Sequence of chain 1.F:
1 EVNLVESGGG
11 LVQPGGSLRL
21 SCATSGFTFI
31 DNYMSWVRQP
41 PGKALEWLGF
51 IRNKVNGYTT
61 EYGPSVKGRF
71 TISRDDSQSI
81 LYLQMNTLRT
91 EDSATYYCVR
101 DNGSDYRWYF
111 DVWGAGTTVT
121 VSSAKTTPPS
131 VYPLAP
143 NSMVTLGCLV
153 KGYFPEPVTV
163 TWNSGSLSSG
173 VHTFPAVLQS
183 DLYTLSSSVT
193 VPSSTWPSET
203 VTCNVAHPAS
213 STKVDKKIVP

This small molecule binds to this protein.
Small molecule (SMILES): CC(=O)N[C@H]1[C@H](O[C@H]2[C@H](O)[C@@H](NC(C)=O)CO[C@@H]2CO)O[C@H](CO)[C@@H](O[C@@H]2O[C@H](CO)[C@@H](O)[C@H](O)[C@@H]2O)[C@@H]1O

Binding-site contacts:
Ligand atom O5 contacts residue ARG107 of chain 1.F at 4.0 Å.
Ligand atom O7 contacts residue ASN102 of chain 1.F at 4.5 Å.
Ligand atom C5 contacts residue ASN102 of chain 1.F at 3.7 Å.
Ligand atom C8 contacts residue ASN102 of chain 1.F at 4.1 Å.
Ligand atom O5 contacts residue TYR109 of chain 1.F at 3.7 Å.
Ligand atom C5 contacts residue ARG107 of chain 1.F at 4.0 Å.
Ligand atom C2 contacts residue SER104 of chain 1.F at 4.1 Å.
Ligand atom C1 contacts residue ARG107 of chain 1.F at 4.2 Å.
Ligand atom C6 contacts residue TYR109 of chain 1.F at 3.9 Å (hydrophobic).
Ligand atom C7 contacts residue ASN102 of chain 1.F at 3.6 Å.
Ligand atom C3 contacts residue ASN102 of chain 1.F at 3.8 Å.
Ligand atom O7 contacts residue ASP105 of chain 1.F at 4.0 Å.
Ligand atom C1 contacts residue ASN102 of chain 1.F at 1.4 Å.
Ligand atom C7 contacts residue ARG100 of chain 1.F at 4.4 Å.
Ligand atom C8 contacts residue ARG100 of chain 1.F at 3.1 Å.
Ligand atom C1 contacts residue SER104 of chain 1.F at 3.9 Å.
Ligand atom C2 contacts residue ARG100 of chain 1.F at 4.4 Å.
Ligand atom C7 contacts residue ASN32 of chain 1.F at 3.5 Å.
Ligand atom N2 contacts residue ASN102 of chain 1.F at 2.9 Å (h-bond).
Ligand atom C4 contacts residue ASN102 of chain 1.F at 4.2 Å.
Ligand atom O6 contacts residue TYR109 of chain 1.F at 4.2 Å.
Ligand atom O7 contacts residue ASN32 of chain 1.F at 2.8 Å (h-bond).
Ligand atom C2 contacts residue ASN102 of chain 1.F at 2.4 Å.
Ligand atom C3 contacts residue SER104 of chain 1.F at 4.2 Å.
Ligand atom C6 contacts residue ARG107 of chain 1.F at 4.0 Å.
Ligand atom C7 contacts residue SER104 of chain 1.F at 4.4 Å.
Ligand atom N2 contacts residue ASN32 of chain 1.F at 4.5 Å.
Ligand atom N2 contacts residue SER104 of chain 1.F at 3.4 Å.
Ligand atom O5 contacts residue ASN102 of chain 1.F at 2.4 Å (h-bond).
Ligand atom C5 contacts residue TYR109 of chain 1.F at 4.3 Å (hydrophobic).
Ligand atom C1 contacts residue ASP111 of chain 1.F at 3.9 Å.
Ligand atom C8 contacts residue ASN32 of chain 1.F at 3.9 Å.
Ligand atom O5 contacts residue ASP111 of chain 1.F at 3.6 Å (salt-bridge).